Sequence of chain 1.C:
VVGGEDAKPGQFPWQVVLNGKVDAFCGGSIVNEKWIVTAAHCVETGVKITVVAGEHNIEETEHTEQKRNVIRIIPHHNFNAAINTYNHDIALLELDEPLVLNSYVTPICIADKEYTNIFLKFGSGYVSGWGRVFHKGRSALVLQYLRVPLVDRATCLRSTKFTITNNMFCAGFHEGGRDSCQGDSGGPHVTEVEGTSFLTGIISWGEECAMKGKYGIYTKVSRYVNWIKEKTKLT

A protein and the small-molecule ligand that binds it are described below.
Small molecule (SMILES): NC(N)=NCCC[C@H](NC(=O)[C@@H]1CCCN1C(=O)[C@H](N)Cc1ccccc1)C(O)O

Binding-site contacts:
Ligand atom O contacts residue HIS41 of chain 1.C at 3.7 Å.
Ligand atom O contacts residue GLN182 of chain 1.C at 3.0 Å (h-bond).
Ligand atom CA contacts residue GLY206 of chain 1.C at 3.5 Å.
Ligand atom CB contacts residue CYS181 of chain 1.C at 3.7 Å (hydrophobic).
Ligand atom NH1 contacts residue GLU208 of chain 1.C at 3.0 Å (salt-bridge).
Ligand atom O contacts residue GLY206 of chain 1.C at 3.1 Å (h-bond).
Ligand atom C contacts residue SER204 of chain 1.C at 3.7 Å.
Ligand atom NH1 contacts residue SER180 of chain 1.C at 3.5 Å (h-bond).
Ligand atom CB contacts residue SER204 of chain 1.C at 3.6 Å.
Ligand atom C contacts residue SER185 of chain 1.C at 1.4 Å.
Ligand atom N contacts residue SER185 of chain 1.C at 3.0 Å (h-bond).
Ligand atom OXT contacts residue HIS41 of chain 1.C at 1.5 Å (h-bond).
Ligand atom CA contacts residue SER204 of chain 1.C at 3.7 Å.
Ligand atom CB contacts residue HIS41 of chain 1.C at 3.7 Å.
Ligand atom NH1 contacts residue ASP179 of chain 1.C at 2.9 Å (salt-bridge).
Ligand atom C contacts residue HIS41 of chain 1.C at 2.6 Å.
Ligand atom N contacts residue HIS41 of chain 1.C at 3.1 Å (h-bond).
Ligand atom NH2 contacts residue SER180 of chain 1.C at 2.9 Å (h-bond).
Ligand atom CD contacts residue TYR86 of chain 1.C at 3.6 Å (hydrophobic).
Ligand atom CG contacts residue TYR86 of chain 1.C at 3.6 Å (hydrophobic).
Ligand atom O contacts residue TRP205 of chain 1.C at 3.3 Å.
Ligand atom CZ contacts residue SER180 of chain 1.C at 3.3 Å.
Ligand atom NH2 contacts residue ASP179 of chain 1.C at 3.1 Å (salt-bridge).
Ligand atom NH2 contacts residue GLY216 of chain 1.C at 3.6 Å.
Ligand atom C contacts residue HIS41 of chain 1.C at 3.6 Å.
Ligand atom CD1 contacts residue TYR86 of chain 1.C at 3.3 Å (hydrophobic).
Ligand atom CZ contacts residue ASP179 of chain 1.C at 3.8 Å.
Ligand atom O contacts residue GLY183 of chain 1.C at 3.1 Å (h-bond).
Ligand atom O contacts residue SER185 of chain 1.C at 2.3 Å (h-bond).
Ligand atom OXT contacts residue SER185 of chain 1.C at 2.5 Å (h-bond).
Ligand atom CB contacts residue SER185 of chain 1.C at 2.6 Å.
Ligand atom CA contacts residue SER185 of chain 1.C at 2.4 Å.
Ligand atom N contacts residue GLY206 of chain 1.C at 2.8 Å (h-bond).
Ligand atom N contacts residue SER204 of chain 1.C at 2.8 Å (h-bond).
Ligand atom CA contacts residue GLN182 of chain 1.C at 3.7 Å.
Ligand atom CB contacts residue GLY206 of chain 1.C at 3.4 Å.
Ligand atom NE contacts residue GLY206 of chain 1.C at 3.7 Å.
Ligand atom CB contacts residue TYR86 of chain 1.C at 3.3 Å (hydrophobic).
Ligand atom CA contacts residue SER204 of chain 1.C at 3.7 Å.
Ligand atom CA contacts residue HIS41 of chain 1.C at 3.4 Å.